Binding-site contacts:
Ligand atom C42 contacts residue ILE143 of chain 1.T at 3.8 Å (hydrophobic).
Ligand atom C18 contacts residue VAL71 of chain 1.T at 3.7 Å (hydrophobic).
Ligand atom N20 contacts residue LEU126 of chain 1.T at 2.9 Å (h-bond).
Ligand atom O10 contacts residue SER98 of chain 1.T at 3.6 Å (h-bond).
Ligand atom C6 contacts residue SER98 of chain 1.T at 3.4 Å.
Ligand atom O10 contacts residue VAL71 of chain 1.T at 3.3 Å.
Ligand atom C42 contacts residue PRO125 of chain 1.T at 3.8 Å (hydrophobic).
Ligand atom C9 contacts residue SER98 of chain 1.T at 3.5 Å.
Ligand atom C14 contacts residue GLY69 of chain 1.T at 3.9 Å.
Ligand atom C5 contacts residue SER98 of chain 1.T at 3.4 Å.
Ligand atom O19 contacts residue SER70 of chain 1.T at 3.8 Å.
Ligand atom C23 contacts residue VAL71 of chain 1.T at 3.6 Å (hydrophobic).
Ligand atom C21 contacts residue LEU126 of chain 1.T at 3.9 Å (hydrophobic).
Ligand atom O3 contacts residue GLY69 of chain 1.T at 3.1 Å (h-bond).
Ligand atom C9 contacts residue GLY69 of chain 1.T at 3.1 Å.
Ligand atom N13 contacts residue VAL71 of chain 1.T at 3.6 Å.
Ligand atom O3 contacts residue SER98 of chain 1.T at 2.3 Å (h-bond).
Ligand atom C16 contacts residue GLY69 of chain 1.T at 3.9 Å.
Ligand atom O12 contacts residue PRO125 of chain 1.T at 3.2 Å.
Ligand atom O27 contacts residue GLY127 of chain 1.T at 3.9 Å.
Ligand atom N13 contacts residue GLY69 of chain 1.T at 2.8 Å (h-bond).
Ligand atom O12 contacts residue LEU126 of chain 1.T at 2.8 Å (h-bond).
Ligand atom C15 contacts residue GLY69 of chain 1.T at 3.9 Å.
Ligand atom C14 contacts residue LEU126 of chain 1.T at 3.4 Å (hydrophobic).
Ligand atom C1 contacts residue SER98 of chain 1.T at 1.3 Å.
Ligand atom C22 contacts residue LEU126 of chain 1.T at 3.9 Å (hydrophobic).
Ligand atom C7 contacts residue GLY69 of chain 1.T at 3.1 Å.
Ligand atom C24 contacts residue HIS142 of chain 1.T at 3.6 Å.
Ligand atom C4 contacts residue SER98 of chain 1.T at 2.4 Å.
Ligand atom O3 contacts residue MET99 of chain 1.T at 2.9 Å (h-bond).
Ligand atom O3 contacts residue GLY68 of chain 1.T at 3.3 Å.
Ligand atom O10 contacts residue PRO125 of chain 1.T at 3.9 Å.
Ligand atom C1 contacts residue MET99 of chain 1.T at 3.3 Å (hydrophobic).
Ligand atom C11 contacts residue VAL71 of chain 1.T at 3.6 Å (hydrophobic).
Ligand atom O19 contacts residue VAL71 of chain 1.T at 3.1 Å (h-bond).
Ligand atom C18 contacts residue LEU126 of chain 1.T at 3.6 Å (hydrophobic).
Ligand atom C11 contacts residue GLY69 of chain 1.T at 3.4 Å.
Ligand atom C42 contacts residue THR146 of chain 1.T at 3.6 Å.
Ligand atom C6 contacts residue HIS123 of chain 1.T at 3.7 Å.
Ligand atom C9 contacts residue VAL71 of chain 1.T at 3.8 Å (hydrophobic).

Sequence of chain 1.T:
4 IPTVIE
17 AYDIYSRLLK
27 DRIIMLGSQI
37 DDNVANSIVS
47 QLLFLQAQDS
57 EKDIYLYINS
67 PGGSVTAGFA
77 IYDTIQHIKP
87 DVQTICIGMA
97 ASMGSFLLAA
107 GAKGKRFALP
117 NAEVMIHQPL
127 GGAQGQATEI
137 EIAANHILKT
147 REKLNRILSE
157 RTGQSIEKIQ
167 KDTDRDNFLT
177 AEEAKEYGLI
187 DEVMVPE

A small-molecule ligand and the protein it binds are described below.
Small molecule (SMILES): CC[C@H](C)[C@H](NC(=O)[C@@H](NC(=O)[C@H](O)[C@@H](C=O)C(C)C)C(C)C)C(=O)O